Sequence of chain 1.A:
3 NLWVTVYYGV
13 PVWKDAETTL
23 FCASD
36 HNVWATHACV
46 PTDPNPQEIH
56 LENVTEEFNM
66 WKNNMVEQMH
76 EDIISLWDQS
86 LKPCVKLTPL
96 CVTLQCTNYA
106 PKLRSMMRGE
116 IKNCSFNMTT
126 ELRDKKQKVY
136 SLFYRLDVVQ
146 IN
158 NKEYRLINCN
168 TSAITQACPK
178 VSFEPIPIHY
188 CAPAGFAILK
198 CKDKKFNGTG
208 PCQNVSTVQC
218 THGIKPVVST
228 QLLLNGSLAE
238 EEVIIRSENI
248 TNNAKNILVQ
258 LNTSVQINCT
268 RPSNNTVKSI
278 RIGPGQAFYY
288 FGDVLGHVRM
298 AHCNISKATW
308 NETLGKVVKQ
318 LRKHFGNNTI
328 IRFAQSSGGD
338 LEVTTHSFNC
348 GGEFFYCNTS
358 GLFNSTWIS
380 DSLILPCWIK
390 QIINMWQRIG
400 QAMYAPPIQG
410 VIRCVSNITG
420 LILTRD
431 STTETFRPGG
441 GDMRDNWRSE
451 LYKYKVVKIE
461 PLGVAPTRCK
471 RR

Binding-site contacts:
Ligand atom C4 contacts residue ASN324 of chain 1.A at 4.2 Å.
Ligand atom C5 contacts residue ASN324 of chain 1.A at 3.7 Å.
Ligand atom C3 contacts residue ASN324 of chain 1.A at 3.8 Å.
Ligand atom C7 contacts residue ASN324 of chain 1.A at 3.2 Å.
Ligand atom C1 contacts residue ASN324 of chain 1.A at 1.4 Å.
Ligand atom O5 contacts residue ASN324 of chain 1.A at 2.4 Å (h-bond).
Ligand atom C8 contacts residue ASN324 of chain 1.A at 3.7 Å.
Ligand atom O7 contacts residue ASN324 of chain 1.A at 3.2 Å (h-bond).
Ligand atom C2 contacts residue ASN324 of chain 1.A at 2.4 Å.
Ligand atom N2 contacts residue ASN324 of chain 1.A at 2.9 Å (h-bond).

This protein binds this small molecule.
Small molecule (SMILES): CC(=O)N[C@@H]1[C@@H](O)[C@H](O)[C@@H](CO)O[C@H]1O